Sequence of chain 1.A:
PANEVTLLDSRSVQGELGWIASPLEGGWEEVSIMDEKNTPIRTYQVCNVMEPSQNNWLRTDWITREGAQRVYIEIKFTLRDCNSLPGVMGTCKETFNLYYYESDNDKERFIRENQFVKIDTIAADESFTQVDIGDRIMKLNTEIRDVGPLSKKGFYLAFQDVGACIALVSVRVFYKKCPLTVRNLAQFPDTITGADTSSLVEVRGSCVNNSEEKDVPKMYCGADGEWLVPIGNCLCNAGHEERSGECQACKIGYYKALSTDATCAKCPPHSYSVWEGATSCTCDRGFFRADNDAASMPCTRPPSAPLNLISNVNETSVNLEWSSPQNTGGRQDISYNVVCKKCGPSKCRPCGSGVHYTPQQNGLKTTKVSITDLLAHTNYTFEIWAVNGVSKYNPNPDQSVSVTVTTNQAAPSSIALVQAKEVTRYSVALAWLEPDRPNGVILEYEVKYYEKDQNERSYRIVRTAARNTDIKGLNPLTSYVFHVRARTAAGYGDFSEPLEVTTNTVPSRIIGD

The protein below binds the small molecule below.
Small molecule (SMILES): CC(=O)N[C@@H]1[C@@H](O)[C@H](O)[C@@H](CO)O[C@H]1O

Binding-site contacts:
Ligand atom O7 contacts residue ASN315 of chain 1.A at 3.9 Å.
Ligand atom N2 contacts residue ASN315 of chain 1.A at 2.5 Å (h-bond).
Ligand atom C3 contacts residue ASN315 of chain 1.A at 3.4 Å.
Ligand atom C5 contacts residue ASN315 of chain 1.A at 3.6 Å.
Ligand atom C1 contacts residue ASN315 of chain 1.A at 1.4 Å.
Ligand atom C4 contacts residue ASN315 of chain 1.A at 4.0 Å.
Ligand atom O5 contacts residue ASN315 of chain 1.A at 2.4 Å (h-bond).
Ligand atom C7 contacts residue ASN315 of chain 1.A at 3.3 Å.
Ligand atom O3 contacts residue ASN315 of chain 1.A at 4.3 Å.
Ligand atom C2 contacts residue ASN315 of chain 1.A at 2.0 Å.
Ligand atom C8 contacts residue ASN315 of chain 1.A at 3.8 Å.